Binding-site contacts:
Ligand atom CAB contacts residue HIS93 of chain 1.A at 3.9 Å.
Ligand atom CAB contacts residue LEU43 of chain 1.A at 4.1 Å (hydrophobic).
Ligand atom CAL contacts residue VAL95 of chain 1.A at 4.4 Å (hydrophobic).
Ligand atom CAH contacts residue LEU43 of chain 1.A at 4.3 Å (hydrophobic).
Ligand atom CAK contacts residue VAL95 of chain 1.A at 4.2 Å (hydrophobic).
Ligand atom CAL contacts residue LEU43 of chain 1.A at 3.8 Å (hydrophobic).
Ligand atom CAE contacts residue VAL36 of chain 1.A at 4.2 Å (hydrophobic).
Ligand atom CAK contacts residue ASN89 of chain 1.A at 3.4 Å.
Ligand atom OAA contacts residue TYR46 of chain 1.A at 4.3 Å.
Ligand atom CAH contacts residue LEU41 of chain 1.A at 3.9 Å (hydrophobic).
Ligand atom NAJ contacts residue TYR88 of chain 1.A at 4.0 Å.
Ligand atom CAG contacts residue VAL95 of chain 1.A at 4.2 Å (hydrophobic).
Ligand atom CAF contacts residue HIS93 of chain 1.A at 3.9 Å.
Ligand atom CAD contacts residue LEU43 of chain 1.A at 4.3 Å (hydrophobic).
Ligand atom CAL contacts residue ASN89 of chain 1.A at 3.5 Å.
Ligand atom CAM contacts residue VAL95 of chain 1.A at 4.0 Å (hydrophobic).
Ligand atom CAO contacts residue LEU41 of chain 1.A at 4.5 Å (hydrophobic).
Ligand atom CAG contacts residue VAL36 of chain 1.A at 3.6 Å (hydrophobic).
Ligand atom CAO contacts residue VAL95 of chain 1.A at 4.3 Å (hydrophobic).
Ligand atom CAF contacts residue ASN89 of chain 1.A at 3.4 Å.
Ligand atom CAM contacts residue VAL36 of chain 1.A at 4.3 Å (hydrophobic).
Ligand atom OAA contacts residue TYR88 of chain 1.A at 4.4 Å.
Ligand atom NAJ contacts residue LEU43 of chain 1.A at 4.3 Å.
Ligand atom CAF contacts residue LEU43 of chain 1.A at 3.8 Å (hydrophobic).
Ligand atom CAC contacts residue PRO31 of chain 1.A at 3.3 Å (hydrophobic).
Ligand atom OAA contacts residue VAL95 of chain 1.A at 4.5 Å.
Ligand atom CAI contacts residue PRO31 of chain 1.A at 4.5 Å (hydrophobic).
Ligand atom NAJ contacts residue ASN89 of chain 1.A at 2.8 Å (h-bond).
Ligand atom CAF contacts residue TYR88 of chain 1.A at 4.5 Å (hydrophobic).
Ligand atom OAA contacts residue CYS85 of chain 1.A at 4.0 Å.
Ligand atom CAC contacts residue VAL36 of chain 1.A at 3.6 Å (hydrophobic).
Ligand atom NAJ contacts residue VAL95 of chain 1.A at 4.0 Å.
Ligand atom CAN contacts residue LEU43 of chain 1.A at 4.1 Å (hydrophobic).
Ligand atom CAN contacts residue LEU41 of chain 1.A at 4.4 Å (hydrophobic).
Ligand atom OAA contacts residue ASN89 of chain 1.A at 2.8 Å (h-bond).
Ligand atom CAI contacts residue LEU41 of chain 1.A at 4.1 Å (hydrophobic).
Ligand atom CAE contacts residue PRO31 of chain 1.A at 3.3 Å (hydrophobic).

Sequence of chain 1.A:
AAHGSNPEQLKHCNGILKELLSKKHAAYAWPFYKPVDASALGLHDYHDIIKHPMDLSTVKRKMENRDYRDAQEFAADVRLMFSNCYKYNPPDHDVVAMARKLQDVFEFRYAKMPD

This protein binds this small molecule.
Small molecule (SMILES): O=c1[nH]c2ccccc2c2ccccc12